A small-molecule ligand and the protein it binds are described below.
Small molecule (SMILES): O=C(N[C@@H](C(=O)NO)c1ccc(-c2cc(F)c(F)c(F)c2)cc1)C1C2CC3CC(C2)CC1C3

Sequence of chain 1.E:
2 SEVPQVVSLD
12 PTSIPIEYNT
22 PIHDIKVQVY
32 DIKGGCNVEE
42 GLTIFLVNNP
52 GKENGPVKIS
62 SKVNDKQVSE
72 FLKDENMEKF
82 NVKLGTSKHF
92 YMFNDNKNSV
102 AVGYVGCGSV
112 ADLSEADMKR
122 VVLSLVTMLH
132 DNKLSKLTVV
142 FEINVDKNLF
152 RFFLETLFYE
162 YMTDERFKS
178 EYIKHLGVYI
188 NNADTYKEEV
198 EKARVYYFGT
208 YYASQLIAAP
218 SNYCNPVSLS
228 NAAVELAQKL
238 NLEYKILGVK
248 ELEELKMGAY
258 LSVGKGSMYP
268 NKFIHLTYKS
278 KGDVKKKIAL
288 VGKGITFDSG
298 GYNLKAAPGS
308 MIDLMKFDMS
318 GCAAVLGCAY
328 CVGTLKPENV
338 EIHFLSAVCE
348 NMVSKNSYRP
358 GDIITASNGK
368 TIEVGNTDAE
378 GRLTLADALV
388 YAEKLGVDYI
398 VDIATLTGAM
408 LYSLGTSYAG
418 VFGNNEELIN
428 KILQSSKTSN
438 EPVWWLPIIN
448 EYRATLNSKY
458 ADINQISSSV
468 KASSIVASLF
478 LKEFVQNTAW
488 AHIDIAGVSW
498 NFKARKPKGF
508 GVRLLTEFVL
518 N

Binding-site contacts:
Ligand atom FAN contacts residue PHE499 of chain 1.E at 3.2 Å.
Ligand atom OAT contacts residue ASP315 of chain 1.E at 3.4 Å (salt-bridge).
Ligand atom OAX contacts residue THR404 of chain 1.E at 3.2 Å.
Ligand atom NAS contacts residue ZN1 of chain 1.WA at 3.1 Å.
Ligand atom O contacts residue LYS302 of chain 1.E at 3.1 Å (salt-bridge).
Ligand atom NAS contacts residue LEU403 of chain 1.E at 3.1 Å (h-bond).
Ligand atom CBA contacts residue ALA376 of chain 1.E at 3.8 Å (hydrophobic).
Ligand atom O contacts residue ASP295 of chain 1.E at 3.2 Å (salt-bridge).
Ligand atom CAD contacts residue GLY405 of chain 1.E at 3.6 Å.
Ligand atom FAM contacts residue ALA493 of chain 1.E at 3.0 Å.
Ligand atom OAX contacts residue GLY405 of chain 1.E at 3.0 Å (h-bond).
Ligand atom O contacts residue ZN1 of chain 1.WA at 2.4 Å.
Ligand atom CAC contacts residue GLY405 of chain 1.E at 3.5 Å.
Ligand atom C contacts residue LEU403 of chain 1.E at 3.7 Å (hydrophobic).
Ligand atom OAT contacts residue ASP375 of chain 1.E at 3.6 Å.
Ligand atom CA contacts residue LEU403 of chain 1.E at 3.2 Å (hydrophobic).
Ligand atom FAN contacts residue LEU408 of chain 1.E at 3.8 Å.
Ligand atom OAT contacts residue ASP295 of chain 1.E at 3.1 Å (salt-bridge).
Ligand atom O contacts residue ASP375 of chain 1.E at 2.8 Å (salt-bridge).
Ligand atom CAF contacts residue GLY405 of chain 1.E at 3.7 Å.
Ligand atom CAJ contacts residue LEU311 of chain 1.E at 3.8 Å (hydrophobic).
Ligand atom OAT contacts residue GLU377 of chain 1.E at 2.9 Å (salt-bridge).
Ligand atom OAT contacts residue CO31 of chain 1.VA at 3.1 Å (h-bond).
Ligand atom C contacts residue ASP375 of chain 1.E at 3.3 Å.
Ligand atom FAN contacts residue LEU311 of chain 1.E at 3.7 Å.
Ligand atom NAS contacts residue CO31 of chain 1.VA at 3.1 Å (h-bond).
Ligand atom CBF contacts residue ASN373 of chain 1.E at 3.6 Å.
Ligand atom NAS contacts residue LYS290 of chain 1.E at 3.4 Å (salt-bridge).
Ligand atom FAO contacts residue GLY306 of chain 1.E at 3.2 Å.
Ligand atom CBG contacts residue SER470 of chain 1.E at 3.6 Å.
Ligand atom C contacts residue ZN1 of chain 1.WA at 3.0 Å.
Ligand atom FAM contacts residue LEU408 of chain 1.E at 3.7 Å.
Ligand atom NAS contacts residue ASP375 of chain 1.E at 3.7 Å.
Ligand atom CAK contacts residue LEU408 of chain 1.E at 3.8 Å (hydrophobic).
Ligand atom CAB contacts residue GLY405 of chain 1.E at 3.6 Å.
Ligand atom FAO contacts residue MET308 of chain 1.E at 3.4 Å.
Ligand atom OAT contacts residue LYS290 of chain 1.E at 2.8 Å (salt-bridge).
Ligand atom OAT contacts residue ZN1 of chain 1.WA at 2.4 Å.
Ligand atom CAJ contacts residue LEU408 of chain 1.E at 3.8 Å (hydrophobic).
Ligand atom CAA contacts residue GLY405 of chain 1.E at 3.6 Å.